Binding-site contacts:
Ligand atom C01 contacts residue GLY78 of chain 1.B at 3.8 Å.
Ligand atom O11 contacts residue ILE207 of chain 1.B at 4.1 Å.
Ligand atom C08 contacts residue ILE207 of chain 1.B at 3.9 Å (hydrophobic).
Ligand atom O05 contacts residue GLY77 of chain 1.B at 3.4 Å.
Ligand atom O09 contacts residue PRO357 of chain 1.B at 4.2 Å.
Ligand atom C10 contacts residue LYS344 of chain 1.B at 3.6 Å.
Ligand atom O05 contacts residue SER164 of chain 1.B at 3.0 Å.
Ligand atom C08 contacts residue GLY78 of chain 1.B at 4.2 Å.
Ligand atom C14 contacts residue ASP422 of chain 1.B at 3.5 Å.
Ligand atom C02 contacts residue HIS452 of chain 1.B at 3.6 Å.
Ligand atom C10 contacts residue ILE207 of chain 1.B at 4.0 Å (hydrophobic).
Ligand atom O11 contacts residue PHE349 of chain 1.B at 3.9 Å.
Ligand atom O03 contacts residue HIS452 of chain 1.B at 2.9 Å (h-bond).
Ligand atom C14 contacts residue HIS452 of chain 1.B at 3.6 Å.
Ligand atom O13 contacts residue ASP422 of chain 1.B at 2.6 Å (salt-bridge).
Ligand atom O11 contacts residue LYS344 of chain 1.B at 2.8 Å (salt-bridge).
Ligand atom C06 contacts residue ILE207 of chain 1.B at 4.1 Å (hydrophobic).
Ligand atom O09 contacts residue GLU358 of chain 1.B at 2.4 Å (salt-bridge).
Ligand atom O03 contacts residue SER164 of chain 1.B at 3.3 Å (h-bond).
Ligand atom C07 contacts residue GLY78 of chain 1.B at 3.4 Å.
Ligand atom C04 contacts residue HIS452 of chain 1.B at 3.7 Å.
Ligand atom O13 contacts residue LYS344 of chain 1.B at 2.7 Å (salt-bridge).
Ligand atom C07 contacts residue ILE207 of chain 1.B at 4.1 Å (hydrophobic).
Ligand atom O03 contacts residue GLY78 of chain 1.B at 4.2 Å.
Ligand atom O09 contacts residue TYR79 of chain 1.B at 3.4 Å.
Ligand atom C04 contacts residue SER164 of chain 1.B at 3.2 Å.
Ligand atom C08 contacts residue GLU358 of chain 1.B at 3.2 Å.
Ligand atom O11 contacts residue GLU358 of chain 1.B at 2.5 Å (salt-bridge).
Ligand atom C04 contacts residue ALA165 of chain 1.B at 4.0 Å (hydrophobic).
Ligand atom C04 contacts residue GLY78 of chain 1.B at 3.3 Å.
Ligand atom C12 contacts residue LYS344 of chain 1.B at 3.5 Å.
Ligand atom C07 contacts residue ALA165 of chain 1.B at 4.0 Å (hydrophobic).
Ligand atom C06 contacts residue HIS452 of chain 1.B at 4.0 Å.
Ligand atom C12 contacts residue ASP422 of chain 1.B at 3.4 Å.
Ligand atom C10 contacts residue GLU358 of chain 1.B at 3.3 Å.
Ligand atom C06 contacts residue GLY78 of chain 1.B at 3.8 Å.
Ligand atom C06 contacts residue SER164 of chain 1.B at 4.0 Å.
Ligand atom O05 contacts residue ALA165 of chain 1.B at 3.2 Å (h-bond).
Ligand atom O05 contacts residue GLY78 of chain 1.B at 2.6 Å (h-bond).
Ligand atom O09 contacts residue ILE207 of chain 1.B at 3.8 Å.

The small molecule below binds the protein below.
Small molecule (SMILES): CCOC(=O)c1cc(O)c(O)c(O)c1

Sequence of chain 1.B:
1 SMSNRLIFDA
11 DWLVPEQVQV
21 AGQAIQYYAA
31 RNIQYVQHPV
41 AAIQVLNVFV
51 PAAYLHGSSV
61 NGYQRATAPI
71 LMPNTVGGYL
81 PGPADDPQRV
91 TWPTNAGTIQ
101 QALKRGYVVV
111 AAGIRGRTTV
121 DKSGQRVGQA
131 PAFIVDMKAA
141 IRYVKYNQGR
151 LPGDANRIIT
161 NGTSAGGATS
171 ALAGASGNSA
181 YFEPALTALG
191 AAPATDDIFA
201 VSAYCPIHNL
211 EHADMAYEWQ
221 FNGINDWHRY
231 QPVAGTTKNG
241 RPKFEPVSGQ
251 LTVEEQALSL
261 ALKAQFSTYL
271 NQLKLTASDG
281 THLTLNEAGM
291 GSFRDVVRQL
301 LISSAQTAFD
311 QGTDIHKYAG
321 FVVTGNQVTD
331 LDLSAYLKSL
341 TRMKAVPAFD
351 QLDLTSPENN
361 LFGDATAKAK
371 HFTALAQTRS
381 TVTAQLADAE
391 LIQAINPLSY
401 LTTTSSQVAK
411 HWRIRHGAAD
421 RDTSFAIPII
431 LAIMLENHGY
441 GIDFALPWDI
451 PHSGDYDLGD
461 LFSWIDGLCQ